Binding-site contacts:
Ligand atom C2 contacts residue ASN259 of chain 29.O at 2.4 Å.
Ligand atom N2 contacts residue ASN259 of chain 29.O at 2.8 Å (h-bond).
Ligand atom O6 contacts residue LYS181 of chain 29.N at 3.4 Å (salt-bridge).
Ligand atom C8 contacts residue LEU257 of chain 29.O at 4.1 Å (hydrophobic).
Ligand atom C8 contacts residue ASN259 of chain 29.O at 4.2 Å.
Ligand atom C7 contacts residue ASN259 of chain 29.O at 3.2 Å.
Ligand atom O7 contacts residue ASN259 of chain 29.O at 3.2 Å (h-bond).
Ligand atom C6 contacts residue LYS181 of chain 29.N at 3.4 Å.
Ligand atom C8 contacts residue THR116 of chain 29.N at 4.3 Å.
Ligand atom C4 contacts residue ASN259 of chain 29.O at 4.2 Å.
Ligand atom O3 contacts residue LYS115 of chain 29.N at 3.6 Å (salt-bridge).
Ligand atom C1 contacts residue ASN259 of chain 29.O at 1.4 Å.
Ligand atom C4 contacts residue LYS181 of chain 29.N at 3.6 Å.
Ligand atom C5 contacts residue LYS181 of chain 29.N at 3.4 Å.
Ligand atom C3 contacts residue ASN259 of chain 29.O at 3.7 Å.
Ligand atom O4 contacts residue PHE118 of chain 29.N at 4.1 Å.
Ligand atom N2 contacts residue THR116 of chain 29.N at 4.1 Å.
Ligand atom O4 contacts residue LYS181 of chain 29.N at 2.7 Å (salt-bridge).
Ligand atom C5 contacts residue ASN259 of chain 29.O at 3.6 Å.
Ligand atom O5 contacts residue ASN259 of chain 29.O at 2.3 Å (h-bond).
Ligand atom C8 contacts residue ALA258 of chain 29.O at 3.7 Å (hydrophobic).
Ligand atom C3 contacts residue LYS115 of chain 29.N at 4.3 Å.

The small molecule below binds the protein below.
Small molecule (SMILES): CC(=O)N[C@@H]1[C@@H](O)[C@H](O)[C@@H](CO)O[C@H]1O

Sequence of chain 29.O:
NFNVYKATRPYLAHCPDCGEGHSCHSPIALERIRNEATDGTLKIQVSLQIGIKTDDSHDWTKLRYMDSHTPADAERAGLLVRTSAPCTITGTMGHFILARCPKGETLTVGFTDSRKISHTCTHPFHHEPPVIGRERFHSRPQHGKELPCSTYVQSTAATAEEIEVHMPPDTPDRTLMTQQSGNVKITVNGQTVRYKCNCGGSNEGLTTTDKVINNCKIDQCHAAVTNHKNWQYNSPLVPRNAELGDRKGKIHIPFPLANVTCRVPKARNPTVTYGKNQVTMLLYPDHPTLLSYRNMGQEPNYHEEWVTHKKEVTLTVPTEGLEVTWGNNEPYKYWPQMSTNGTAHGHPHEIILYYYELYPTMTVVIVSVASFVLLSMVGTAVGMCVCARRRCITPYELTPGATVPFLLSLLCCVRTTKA

Sequence of chain 29.N:
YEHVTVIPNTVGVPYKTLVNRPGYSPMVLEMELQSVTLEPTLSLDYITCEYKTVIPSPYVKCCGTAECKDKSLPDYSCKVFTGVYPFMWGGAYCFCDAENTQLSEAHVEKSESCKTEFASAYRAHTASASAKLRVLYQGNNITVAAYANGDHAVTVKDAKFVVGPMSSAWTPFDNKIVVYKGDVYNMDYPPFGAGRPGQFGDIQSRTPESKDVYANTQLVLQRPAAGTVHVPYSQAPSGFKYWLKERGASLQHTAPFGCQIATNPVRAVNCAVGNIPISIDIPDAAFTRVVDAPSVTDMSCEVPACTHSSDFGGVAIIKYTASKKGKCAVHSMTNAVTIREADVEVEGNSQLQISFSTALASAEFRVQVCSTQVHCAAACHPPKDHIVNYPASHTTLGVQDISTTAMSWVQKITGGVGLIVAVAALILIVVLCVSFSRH